Sequence of chain 1.B:
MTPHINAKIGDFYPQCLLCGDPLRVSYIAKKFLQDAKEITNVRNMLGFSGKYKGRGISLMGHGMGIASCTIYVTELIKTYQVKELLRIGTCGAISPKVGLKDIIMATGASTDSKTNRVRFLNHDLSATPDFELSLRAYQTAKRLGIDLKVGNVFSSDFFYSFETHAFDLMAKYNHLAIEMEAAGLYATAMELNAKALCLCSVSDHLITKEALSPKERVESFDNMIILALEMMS

A small-molecule ligand and the protein it binds are described below.
Small molecule (SMILES): Clc1nc(SCc2ccccc2)c2[nH]cnc2n1

Binding-site contacts:
Ligand atom C6 contacts residue PHE159 of chain 1.B at 3.3 Å (hydrophobic).
Ligand atom C14 contacts residue GOL1 of chain 1.L at 3.4 Å.
Ligand atom C12 contacts residue TYR160 of chain 1.B at 3.8 Å (hydrophobic).
Ligand atom C9 contacts residue PHE159 of chain 1.B at 3.4 Å (hydrophobic).
Ligand atom C15 contacts residue GOL1 of chain 1.L at 3.4 Å.
Ligand atom C8 contacts residue THR90 of chain 1.B at 3.5 Å.
Ligand atom N7 contacts residue GLY92 of chain 1.B at 3.6 Å (h-bond).
Ligand atom N7 contacts residue ASP204 of chain 1.B at 2.7 Å (salt-bridge).
Ligand atom C2 contacts residue ILE178 of chain 1.B at 3.6 Å (hydrophobic).
Ligand atom C13 contacts residue GOL1 of chain 1.L at 3.5 Å.
Ligand atom N7 contacts residue PHE159 of chain 1.B at 3.8 Å.
Ligand atom N9 contacts residue CYS91 of chain 1.B at 3.4 Å.
Ligand atom C2 contacts residue PHE159 of chain 1.B at 3.6 Å (hydrophobic).
Ligand atom N7 contacts residue SER203 of chain 1.B at 3.4 Å (h-bond).
Ligand atom C8 contacts residue TRS1 of chain 1.I at 3.7 Å.
Ligand atom C11 contacts residue PHE159 of chain 1.B at 3.6 Å (hydrophobic).
Ligand atom C10 contacts residue GOL1 of chain 1.L at 3.7 Å.
Ligand atom CL1 contacts residue PHE158 of chain 1.B at 3.3 Å.
Ligand atom N3 contacts residue PHE159 of chain 1.B at 3.8 Å.
Ligand atom C4 contacts residue PHE159 of chain 1.B at 3.6 Å (hydrophobic).
Ligand atom C8 contacts residue CYS91 of chain 1.B at 3.3 Å (hydrophobic).
Ligand atom N3 contacts residue ILE178 of chain 1.B at 3.4 Å (h-bond).
Ligand atom C5 contacts residue PHE159 of chain 1.B at 3.3 Å (hydrophobic).
Ligand atom C4 contacts residue TRS1 of chain 1.I at 3.5 Å.
Ligand atom C11 contacts residue TYR160 of chain 1.B at 3.9 Å (hydrophobic).
Ligand atom N3 contacts residue GLU179 of chain 1.B at 3.5 Å.
Ligand atom C8 contacts residue SER203 of chain 1.B at 3.1 Å.
Ligand atom C5 contacts residue GLY92 of chain 1.B at 3.5 Å.
Ligand atom CL1 contacts residue MET180 of chain 1.B at 3.6 Å.
Ligand atom S1 contacts residue ASP204 of chain 1.B at 3.8 Å.
Ligand atom N7 contacts residue CYS91 of chain 1.B at 3.5 Å.
Ligand atom N3 contacts residue TRS1 of chain 1.I at 3.5 Å.
Ligand atom N9 contacts residue THR90 of chain 1.B at 3.3 Å (h-bond).
Ligand atom N1 contacts residue PHE159 of chain 1.B at 3.6 Å.
Ligand atom N9 contacts residue TRS1 of chain 1.I at 3.0 Å (h-bond).
Ligand atom C12 contacts residue GOL1 of chain 1.L at 3.5 Å.
Ligand atom C8 contacts residue ASP204 of chain 1.B at 3.5 Å.
Ligand atom C5 contacts residue ASP204 of chain 1.B at 3.7 Å.
Ligand atom CL1 contacts residue ILE178 of chain 1.B at 3.4 Å.
Ligand atom C4 contacts residue ILE178 of chain 1.B at 3.7 Å (hydrophobic).